Binding-site contacts:
Ligand atom C4 contacts residue ASN322 of chain 1.A at 4.2 Å.
Ligand atom O5 contacts residue ASN322 of chain 1.A at 2.4 Å (h-bond).
Ligand atom C7 contacts residue ASN322 of chain 1.A at 3.2 Å.
Ligand atom C1 contacts residue ASN322 of chain 1.A at 1.4 Å.
Ligand atom C2 contacts residue ASN322 of chain 1.A at 2.4 Å.
Ligand atom O7 contacts residue ASN322 of chain 1.A at 3.1 Å (h-bond).
Ligand atom C8 contacts residue ASN322 of chain 1.A at 4.4 Å.
Ligand atom C3 contacts residue ASN322 of chain 1.A at 3.8 Å.
Ligand atom C5 contacts residue ASN322 of chain 1.A at 3.6 Å.
Ligand atom N2 contacts residue ASN322 of chain 1.A at 2.9 Å (h-bond).

A protein and the small-molecule ligand that binds it are described below.
Small molecule (SMILES): CC(=O)N[C@@H]1[C@@H](O)[C@H](O)[C@@H](CO)O[C@H]1O

Sequence of chain 1.A:
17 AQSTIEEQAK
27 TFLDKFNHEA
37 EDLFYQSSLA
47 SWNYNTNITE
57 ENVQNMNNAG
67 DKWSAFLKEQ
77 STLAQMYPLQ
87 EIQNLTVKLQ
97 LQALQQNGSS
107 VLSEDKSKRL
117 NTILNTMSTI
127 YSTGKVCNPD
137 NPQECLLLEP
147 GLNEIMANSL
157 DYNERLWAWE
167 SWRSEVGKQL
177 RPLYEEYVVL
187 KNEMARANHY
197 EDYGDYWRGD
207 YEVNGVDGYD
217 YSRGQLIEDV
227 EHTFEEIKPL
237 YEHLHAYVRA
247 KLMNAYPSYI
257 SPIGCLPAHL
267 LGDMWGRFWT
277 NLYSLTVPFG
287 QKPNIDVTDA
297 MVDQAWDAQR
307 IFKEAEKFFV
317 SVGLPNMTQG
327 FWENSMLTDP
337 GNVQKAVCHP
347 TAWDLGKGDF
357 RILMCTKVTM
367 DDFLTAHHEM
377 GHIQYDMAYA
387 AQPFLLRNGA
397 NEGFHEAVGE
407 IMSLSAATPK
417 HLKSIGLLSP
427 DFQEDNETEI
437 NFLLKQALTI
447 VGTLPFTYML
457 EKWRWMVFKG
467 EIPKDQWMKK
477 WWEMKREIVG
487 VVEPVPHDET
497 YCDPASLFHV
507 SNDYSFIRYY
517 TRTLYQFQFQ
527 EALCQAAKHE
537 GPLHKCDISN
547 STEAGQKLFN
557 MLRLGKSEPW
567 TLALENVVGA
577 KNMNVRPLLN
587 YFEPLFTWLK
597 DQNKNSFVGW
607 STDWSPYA